Binding-site contacts:
Ligand atom C1 contacts residue ASN479 of chain 3.A at 1.4 Å.
Ligand atom N2 contacts residue ASN479 of chain 3.A at 2.9 Å (h-bond).
Ligand atom C2 contacts residue ASN479 of chain 3.A at 2.4 Å.
Ligand atom O7 contacts residue ASN479 of chain 3.A at 3.9 Å.
Ligand atom C3 contacts residue ASN479 of chain 3.A at 3.8 Å.
Ligand atom C5 contacts residue ASN479 of chain 3.A at 3.7 Å.
Ligand atom C7 contacts residue ASN479 of chain 3.A at 3.6 Å.
Ligand atom C8 contacts residue ALA475 of chain 3.A at 3.7 Å (hydrophobic).
Ligand atom O5 contacts residue ASN479 of chain 3.A at 2.5 Å (h-bond).
Ligand atom C7 contacts residue ALA475 of chain 3.A at 4.5 Å (hydrophobic).
Ligand atom O6 contacts residue ASN479 of chain 3.A at 4.3 Å.
Ligand atom C4 contacts residue ASN479 of chain 3.A at 4.2 Å.

This protein binds this small molecule.
Small molecule (SMILES): CC(=O)N[C@@H]1[C@@H](O)[C@H](O)[C@@H](CO)O[C@H]1O

Sequence of chain 3.A:
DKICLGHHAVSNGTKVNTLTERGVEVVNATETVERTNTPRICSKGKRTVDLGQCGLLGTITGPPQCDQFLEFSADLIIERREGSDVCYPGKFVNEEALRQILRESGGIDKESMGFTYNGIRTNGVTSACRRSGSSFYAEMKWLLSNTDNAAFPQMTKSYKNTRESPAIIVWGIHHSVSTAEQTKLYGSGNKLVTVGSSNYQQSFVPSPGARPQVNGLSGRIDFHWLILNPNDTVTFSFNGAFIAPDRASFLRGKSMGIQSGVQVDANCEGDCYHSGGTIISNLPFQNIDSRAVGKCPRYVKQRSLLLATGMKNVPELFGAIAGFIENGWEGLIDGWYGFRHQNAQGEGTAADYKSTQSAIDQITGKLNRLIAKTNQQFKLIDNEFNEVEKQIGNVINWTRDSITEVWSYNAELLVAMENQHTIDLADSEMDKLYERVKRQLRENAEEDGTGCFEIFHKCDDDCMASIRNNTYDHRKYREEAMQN